A small-molecule ligand and the protein it binds are described below.
Small molecule (SMILES): CC(=O)N[C@@H]1[C@@H](O)[C@H](O)[C@@H](CO)O[C@H]1O

Sequence of chain 3.A:
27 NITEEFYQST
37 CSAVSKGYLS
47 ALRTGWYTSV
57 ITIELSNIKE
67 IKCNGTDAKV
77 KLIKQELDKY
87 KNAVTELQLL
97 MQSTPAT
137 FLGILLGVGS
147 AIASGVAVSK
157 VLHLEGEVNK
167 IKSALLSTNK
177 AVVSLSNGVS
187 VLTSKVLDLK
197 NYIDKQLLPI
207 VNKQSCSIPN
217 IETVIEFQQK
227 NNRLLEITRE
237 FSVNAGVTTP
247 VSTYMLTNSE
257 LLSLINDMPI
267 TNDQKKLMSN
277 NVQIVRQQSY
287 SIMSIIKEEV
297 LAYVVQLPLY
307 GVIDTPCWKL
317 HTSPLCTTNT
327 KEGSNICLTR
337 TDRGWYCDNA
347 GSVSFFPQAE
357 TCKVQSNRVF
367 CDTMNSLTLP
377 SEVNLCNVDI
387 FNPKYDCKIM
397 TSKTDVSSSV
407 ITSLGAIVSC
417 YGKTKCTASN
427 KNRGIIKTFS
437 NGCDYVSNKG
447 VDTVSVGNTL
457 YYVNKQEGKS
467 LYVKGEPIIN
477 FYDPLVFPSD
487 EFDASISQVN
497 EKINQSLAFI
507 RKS

Binding-site contacts:
Ligand atom C7 contacts residue ASN27 of chain 3.A at 4.3 Å.
Ligand atom C1 contacts residue ASN27 of chain 3.A at 1.4 Å.
Ligand atom C6 contacts residue ASN27 of chain 3.A at 4.1 Å.
Ligand atom C3 contacts residue ASN27 of chain 3.A at 3.7 Å.
Ligand atom C5 contacts residue ASN27 of chain 3.A at 3.4 Å.
Ligand atom N2 contacts residue ASN27 of chain 3.A at 3.3 Å (h-bond).
Ligand atom O5 contacts residue ASN27 of chain 3.A at 2.0 Å (h-bond).
Ligand atom C2 contacts residue ASN27 of chain 3.A at 2.5 Å.
Ligand atom O6 contacts residue ASN27 of chain 3.A at 3.7 Å.
Ligand atom C4 contacts residue ASN27 of chain 3.A at 3.9 Å.